This protein binds this small molecule.
Small molecule (SMILES): Nc1ncnc2c1ncn2[C@@H]1O[C@H](COP(=O)(O)OP(=O)(O)OP(O)(O)=S)[C@@H](O)[C@H]1O

Sequence of chain 1.G:
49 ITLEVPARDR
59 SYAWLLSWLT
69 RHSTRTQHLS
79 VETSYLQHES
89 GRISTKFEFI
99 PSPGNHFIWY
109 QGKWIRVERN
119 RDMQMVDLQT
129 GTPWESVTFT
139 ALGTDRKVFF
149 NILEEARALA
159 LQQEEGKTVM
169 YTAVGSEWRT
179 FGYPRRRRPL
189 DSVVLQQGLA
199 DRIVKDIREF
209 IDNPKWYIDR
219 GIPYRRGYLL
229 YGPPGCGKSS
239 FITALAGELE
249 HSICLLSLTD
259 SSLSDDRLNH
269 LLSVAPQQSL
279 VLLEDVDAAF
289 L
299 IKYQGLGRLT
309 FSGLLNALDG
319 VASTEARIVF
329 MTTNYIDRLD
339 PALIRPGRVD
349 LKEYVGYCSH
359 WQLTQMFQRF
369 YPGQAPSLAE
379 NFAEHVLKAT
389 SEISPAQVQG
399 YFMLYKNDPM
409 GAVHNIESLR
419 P

Binding-site contacts:
Ligand atom O2A contacts residue ASP317 of chain 1.A at 3.4 Å (salt-bridge).
Ligand atom C5 contacts residue PRO393 of chain 1.G at 3.5 Å (hydrophobic).
Ligand atom O2B contacts residue SER237 of chain 1.G at 3.6 Å (h-bond).
Ligand atom O2' contacts residue GLN397 of chain 1.G at 2.9 Å (h-bond).
Ligand atom O2B contacts residue MG1 of chain 1.U at 2.0 Å.
Ligand atom S1G contacts residue ALA340 of chain 1.A at 3.5 Å (h-bond).
Ligand atom PG contacts residue ARG346 of chain 1.A at 3.6 Å.
Ligand atom C6 contacts residue VAL192 of chain 1.G at 3.4 Å (hydrophobic).
Ligand atom O3' contacts residue GLN397 of chain 1.G at 2.7 Å (h-bond).
Ligand atom S1G contacts residue ARG343 of chain 1.A at 2.9 Å (salt-bridge).
Ligand atom O1A contacts residue SER237 of chain 1.G at 3.0 Å (h-bond).
Ligand atom C1' contacts residue GLN397 of chain 1.G at 3.6 Å.
Ligand atom PB contacts residue MG1 of chain 1.U at 3.5 Å.
Ligand atom N7 contacts residue GLY235 of chain 1.G at 3.2 Å.
Ligand atom O2G contacts residue MG1 of chain 1.U at 2.5 Å.
Ligand atom O1B contacts residue GLY233 of chain 1.G at 3.6 Å.
Ligand atom O1A contacts residue GLY235 of chain 1.G at 3.5 Å.
Ligand atom O3B contacts residue ARG343 of chain 1.A at 2.9 Å (salt-bridge).
Ligand atom O3B contacts residue GLY233 of chain 1.G at 3.3 Å (h-bond).
Ligand atom N6 contacts residue VAL192 of chain 1.G at 2.2 Å (h-bond).
Ligand atom PB contacts residue ARG343 of chain 1.A at 3.6 Å.
Ligand atom C2' contacts residue GLN397 of chain 1.G at 3.6 Å.
Ligand atom O3A contacts residue GLY233 of chain 1.G at 3.7 Å.
Ligand atom O2A contacts residue SER237 of chain 1.G at 3.8 Å.
Ligand atom C8 contacts residue GLY235 of chain 1.G at 3.5 Å.
Ligand atom O1A contacts residue SER238 of chain 1.G at 3.4 Å (h-bond).
Ligand atom N1 contacts residue VAL192 of chain 1.G at 3.2 Å (h-bond).
Ligand atom O2A contacts residue ARG343 of chain 1.A at 3.8 Å.
Ligand atom O2A contacts residue MG1 of chain 1.U at 3.4 Å.
Ligand atom N7 contacts residue CYS234 of chain 1.G at 3.1 Å.
Ligand atom O1B contacts residue LYS236 of chain 1.G at 3.3 Å.
Ligand atom C8 contacts residue CYS234 of chain 1.G at 3.6 Å (hydrophobic).
Ligand atom PG contacts residue ARG343 of chain 1.A at 3.3 Å.
Ligand atom O3G contacts residue ASN332 of chain 1.G at 3.3 Å (h-bond).
Ligand atom N7 contacts residue PRO393 of chain 1.G at 3.5 Å.
Ligand atom S1G contacts residue ARG346 of chain 1.A at 1.6 Å (salt-bridge).
Ligand atom C3' contacts residue GLN397 of chain 1.G at 3.6 Å.
Ligand atom C2 contacts residue MET364 of chain 1.G at 3.5 Å (hydrophobic).
Ligand atom O3A contacts residue ARG343 of chain 1.A at 3.5 Å (salt-bridge).
Ligand atom O1A contacts residue LYS236 of chain 1.G at 3.0 Å (salt-bridge).

Sequence of chain 1.A:
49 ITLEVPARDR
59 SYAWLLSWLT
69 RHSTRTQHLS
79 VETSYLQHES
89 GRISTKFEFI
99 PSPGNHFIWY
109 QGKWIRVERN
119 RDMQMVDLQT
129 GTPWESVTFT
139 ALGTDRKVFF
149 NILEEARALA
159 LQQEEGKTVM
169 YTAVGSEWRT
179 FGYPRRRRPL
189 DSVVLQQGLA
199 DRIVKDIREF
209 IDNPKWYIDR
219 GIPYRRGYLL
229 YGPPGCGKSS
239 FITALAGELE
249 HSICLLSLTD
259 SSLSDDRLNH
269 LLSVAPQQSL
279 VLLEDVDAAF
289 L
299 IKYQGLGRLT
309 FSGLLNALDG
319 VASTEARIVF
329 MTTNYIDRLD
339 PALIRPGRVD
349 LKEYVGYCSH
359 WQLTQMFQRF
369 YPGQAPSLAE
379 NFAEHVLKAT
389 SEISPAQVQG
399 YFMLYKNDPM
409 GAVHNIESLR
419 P